This small molecule binds to this protein.
Small molecule (SMILES): CC(=O)N[C@@H]1[C@@H](O)[C@H](O)[C@@H](CO)O[C@H]1O

Binding-site contacts:
Ligand atom O7 contacts residue ASN390 of chain 2.A at 4.5 Å.
Ligand atom C8 contacts residue SER369 of chain 2.A at 3.7 Å.
Ligand atom C2 contacts residue ASN367 of chain 2.A at 2.4 Å.
Ligand atom C1 contacts residue ASN367 of chain 2.A at 1.4 Å.
Ligand atom C5 contacts residue ASN367 of chain 2.A at 3.6 Å.
Ligand atom C1 contacts residue SER368 of chain 2.A at 4.2 Å.
Ligand atom O3 contacts residue NAG1 of chain 2.H at 4.2 Å.
Ligand atom C8 contacts residue SER368 of chain 2.A at 3.2 Å.
Ligand atom C7 contacts residue ASN367 of chain 2.A at 3.4 Å.
Ligand atom O5 contacts residue ASN367 of chain 2.A at 2.4 Å (h-bond).
Ligand atom C7 contacts residue NAG1 of chain 2.H at 3.9 Å.
Ligand atom C4 contacts residue ASN367 of chain 2.A at 4.2 Å.
Ligand atom C8 contacts residue THR376 of chain 2.A at 3.9 Å.
Ligand atom N2 contacts residue SER368 of chain 2.A at 3.6 Å (h-bond).
Ligand atom O4 contacts residue NAG2 of chain 2.H at 4.0 Å.
Ligand atom C4 contacts residue NAG2 of chain 2.H at 4.3 Å.
Ligand atom O7 contacts residue ASN367 of chain 2.A at 3.6 Å (h-bond).
Ligand atom O7 contacts residue NAG1 of chain 2.H at 3.0 Å (h-bond).
Ligand atom N2 contacts residue ASN367 of chain 2.A at 2.8 Å (h-bond).
Ligand atom C7 contacts residue SER368 of chain 2.A at 3.9 Å.
Ligand atom C8 contacts residue ASN367 of chain 2.A at 4.5 Å.
Ligand atom C8 contacts residue NAG1 of chain 2.H at 4.2 Å.
Ligand atom C3 contacts residue ASN367 of chain 2.A at 3.6 Å.

Sequence of chain 2.A:
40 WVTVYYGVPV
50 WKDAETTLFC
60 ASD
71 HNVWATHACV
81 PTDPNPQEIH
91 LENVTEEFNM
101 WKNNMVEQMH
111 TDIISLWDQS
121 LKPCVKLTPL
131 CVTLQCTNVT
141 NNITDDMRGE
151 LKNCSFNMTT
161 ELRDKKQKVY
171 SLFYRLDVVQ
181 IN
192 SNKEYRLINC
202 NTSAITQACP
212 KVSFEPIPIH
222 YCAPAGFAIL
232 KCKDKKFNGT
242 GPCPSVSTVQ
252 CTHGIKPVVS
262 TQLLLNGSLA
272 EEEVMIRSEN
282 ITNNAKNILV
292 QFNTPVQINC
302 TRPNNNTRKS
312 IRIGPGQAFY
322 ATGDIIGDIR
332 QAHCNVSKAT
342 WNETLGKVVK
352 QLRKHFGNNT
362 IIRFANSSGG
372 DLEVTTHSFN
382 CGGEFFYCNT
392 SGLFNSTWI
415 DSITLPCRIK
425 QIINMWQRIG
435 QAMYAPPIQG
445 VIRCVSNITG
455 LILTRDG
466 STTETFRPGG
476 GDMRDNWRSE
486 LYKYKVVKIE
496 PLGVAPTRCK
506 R